Sequence of chain 1.A:
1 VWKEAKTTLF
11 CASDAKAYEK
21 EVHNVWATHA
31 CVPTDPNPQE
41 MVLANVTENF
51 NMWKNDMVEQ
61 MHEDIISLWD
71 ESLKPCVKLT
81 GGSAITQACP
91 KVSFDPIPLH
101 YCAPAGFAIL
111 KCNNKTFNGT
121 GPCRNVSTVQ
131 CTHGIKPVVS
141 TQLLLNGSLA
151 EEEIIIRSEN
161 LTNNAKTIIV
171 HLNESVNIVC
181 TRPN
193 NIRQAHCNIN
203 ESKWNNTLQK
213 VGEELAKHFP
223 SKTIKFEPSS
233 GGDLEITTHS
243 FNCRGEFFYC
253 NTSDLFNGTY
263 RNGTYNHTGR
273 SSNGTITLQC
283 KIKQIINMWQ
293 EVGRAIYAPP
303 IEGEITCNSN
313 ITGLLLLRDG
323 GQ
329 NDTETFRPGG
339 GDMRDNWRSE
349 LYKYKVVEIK

The small molecule below binds the protein below.
Small molecule (SMILES): CC(=O)N[C@@H]1[C@@H](O)[C@H](O)[C@@H](CO)O[C@H]1O

Binding-site contacts:
Ligand atom O7 contacts residue ASN160 of chain 1.A at 3.5 Å (h-bond).
Ligand atom C5 contacts residue ASN163 of chain 1.A at 4.3 Å.
Ligand atom C3 contacts residue ASN160 of chain 1.A at 3.6 Å.
Ligand atom C1 contacts residue THR162 of chain 1.A at 3.0 Å.
Ligand atom C6 contacts residue THR162 of chain 1.A at 4.0 Å.
Ligand atom O5 contacts residue ASN160 of chain 1.A at 2.1 Å (h-bond).
Ligand atom C1 contacts residue ASN160 of chain 1.A at 1.4 Å.
Ligand atom C5 contacts residue THR162 of chain 1.A at 3.3 Å.
Ligand atom C3 contacts residue THR162 of chain 1.A at 4.5 Å.
Ligand atom O6 contacts residue ASN163 of chain 1.A at 3.1 Å (h-bond).
Ligand atom C6 contacts residue ASN160 of chain 1.A at 4.5 Å.
Ligand atom O5 contacts residue ASN163 of chain 1.A at 3.4 Å.
Ligand atom C2 contacts residue THR162 of chain 1.A at 4.2 Å.
Ligand atom C2 contacts residue ASN160 of chain 1.A at 2.3 Å.
Ligand atom O5 contacts residue THR162 of chain 1.A at 3.2 Å (h-bond).
Ligand atom C4 contacts residue THR162 of chain 1.A at 4.5 Å.
Ligand atom N2 contacts residue ASN160 of chain 1.A at 2.9 Å (h-bond).
Ligand atom C5 contacts residue ASN160 of chain 1.A at 3.4 Å.
Ligand atom C4 contacts residue ASN160 of chain 1.A at 3.9 Å.
Ligand atom C6 contacts residue ASN163 of chain 1.A at 3.9 Å.
Ligand atom C1 contacts residue ASN163 of chain 1.A at 4.4 Å.
Ligand atom C7 contacts residue ASN160 of chain 1.A at 3.4 Å.